The small molecule below binds the protein below.
Small molecule (SMILES): CC(=O)N[C@@H]1[C@@H](O)[C@H](O)[C@@H](CO)O[C@H]1O

Sequence of chain 1.A:
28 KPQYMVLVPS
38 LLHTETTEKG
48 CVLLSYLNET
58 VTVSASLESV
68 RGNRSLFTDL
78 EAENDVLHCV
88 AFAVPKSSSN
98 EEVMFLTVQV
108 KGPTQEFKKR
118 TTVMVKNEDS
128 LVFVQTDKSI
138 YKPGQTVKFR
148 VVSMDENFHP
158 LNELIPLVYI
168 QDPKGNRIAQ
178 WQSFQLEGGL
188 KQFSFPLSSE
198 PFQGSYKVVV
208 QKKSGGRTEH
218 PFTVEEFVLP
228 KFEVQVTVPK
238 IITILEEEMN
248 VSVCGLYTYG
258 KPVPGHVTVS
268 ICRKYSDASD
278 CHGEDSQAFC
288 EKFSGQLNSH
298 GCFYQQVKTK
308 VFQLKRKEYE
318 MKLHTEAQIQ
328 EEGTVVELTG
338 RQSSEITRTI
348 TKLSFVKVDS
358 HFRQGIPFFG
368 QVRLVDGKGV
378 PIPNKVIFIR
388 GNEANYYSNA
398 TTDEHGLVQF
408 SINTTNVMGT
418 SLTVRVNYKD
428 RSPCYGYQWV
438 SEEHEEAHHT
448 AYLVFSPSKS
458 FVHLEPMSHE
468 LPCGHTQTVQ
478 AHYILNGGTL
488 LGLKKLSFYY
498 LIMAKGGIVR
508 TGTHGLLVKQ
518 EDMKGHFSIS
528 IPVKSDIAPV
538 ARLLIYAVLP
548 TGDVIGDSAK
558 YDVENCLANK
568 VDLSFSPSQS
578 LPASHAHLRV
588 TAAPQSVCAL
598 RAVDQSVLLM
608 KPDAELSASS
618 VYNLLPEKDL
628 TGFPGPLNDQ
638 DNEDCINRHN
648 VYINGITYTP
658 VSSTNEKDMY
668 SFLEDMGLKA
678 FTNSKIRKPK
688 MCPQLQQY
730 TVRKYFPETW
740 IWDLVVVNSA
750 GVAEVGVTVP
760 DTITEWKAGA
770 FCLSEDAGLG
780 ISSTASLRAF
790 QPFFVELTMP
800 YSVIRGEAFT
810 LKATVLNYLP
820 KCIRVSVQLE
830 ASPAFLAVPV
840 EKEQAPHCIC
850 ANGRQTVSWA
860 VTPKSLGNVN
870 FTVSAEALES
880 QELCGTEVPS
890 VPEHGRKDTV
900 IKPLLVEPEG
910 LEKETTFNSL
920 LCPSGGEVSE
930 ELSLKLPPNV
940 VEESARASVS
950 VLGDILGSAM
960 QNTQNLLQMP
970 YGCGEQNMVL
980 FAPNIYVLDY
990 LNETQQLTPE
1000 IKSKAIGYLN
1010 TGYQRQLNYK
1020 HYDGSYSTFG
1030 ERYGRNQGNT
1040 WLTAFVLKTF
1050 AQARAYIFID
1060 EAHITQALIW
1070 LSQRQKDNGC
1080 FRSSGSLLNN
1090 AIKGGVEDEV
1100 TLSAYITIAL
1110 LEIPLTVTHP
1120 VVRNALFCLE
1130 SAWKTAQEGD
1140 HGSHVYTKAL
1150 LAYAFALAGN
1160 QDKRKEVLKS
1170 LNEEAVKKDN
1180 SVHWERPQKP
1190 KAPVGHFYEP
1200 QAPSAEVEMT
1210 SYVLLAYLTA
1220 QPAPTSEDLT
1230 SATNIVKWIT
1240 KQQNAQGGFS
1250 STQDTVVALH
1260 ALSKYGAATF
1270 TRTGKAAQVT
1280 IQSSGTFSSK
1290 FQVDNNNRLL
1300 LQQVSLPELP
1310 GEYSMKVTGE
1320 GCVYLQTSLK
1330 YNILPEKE

Binding-site contacts:
Ligand atom N2 contacts residue ASN70 of chain 1.C at 3.0 Å (h-bond).
Ligand atom C4 contacts residue ASN70 of chain 1.C at 4.1 Å.
Ligand atom C6 contacts residue THR1115 of chain 1.A at 4.3 Å.
Ligand atom C7 contacts residue ASN70 of chain 1.C at 3.1 Å.
Ligand atom C5 contacts residue ASN70 of chain 1.C at 3.6 Å.
Ligand atom O5 contacts residue THR1115 of chain 1.A at 3.4 Å.
Ligand atom C1 contacts residue THR1115 of chain 1.A at 3.9 Å.
Ligand atom O7 contacts residue ASN70 of chain 1.C at 3.2 Å (h-bond).
Ligand atom C1 contacts residue ASN70 of chain 1.C at 1.4 Å.
Ligand atom O5 contacts residue ASN70 of chain 1.C at 2.3 Å (h-bond).
Ligand atom C5 contacts residue THR1115 of chain 1.A at 4.3 Å.
Ligand atom C8 contacts residue ASN70 of chain 1.C at 3.8 Å.
Ligand atom C3 contacts residue ASN70 of chain 1.C at 3.8 Å.
Ligand atom C2 contacts residue ASN70 of chain 1.C at 2.4 Å.

Sequence of chain 1.C:
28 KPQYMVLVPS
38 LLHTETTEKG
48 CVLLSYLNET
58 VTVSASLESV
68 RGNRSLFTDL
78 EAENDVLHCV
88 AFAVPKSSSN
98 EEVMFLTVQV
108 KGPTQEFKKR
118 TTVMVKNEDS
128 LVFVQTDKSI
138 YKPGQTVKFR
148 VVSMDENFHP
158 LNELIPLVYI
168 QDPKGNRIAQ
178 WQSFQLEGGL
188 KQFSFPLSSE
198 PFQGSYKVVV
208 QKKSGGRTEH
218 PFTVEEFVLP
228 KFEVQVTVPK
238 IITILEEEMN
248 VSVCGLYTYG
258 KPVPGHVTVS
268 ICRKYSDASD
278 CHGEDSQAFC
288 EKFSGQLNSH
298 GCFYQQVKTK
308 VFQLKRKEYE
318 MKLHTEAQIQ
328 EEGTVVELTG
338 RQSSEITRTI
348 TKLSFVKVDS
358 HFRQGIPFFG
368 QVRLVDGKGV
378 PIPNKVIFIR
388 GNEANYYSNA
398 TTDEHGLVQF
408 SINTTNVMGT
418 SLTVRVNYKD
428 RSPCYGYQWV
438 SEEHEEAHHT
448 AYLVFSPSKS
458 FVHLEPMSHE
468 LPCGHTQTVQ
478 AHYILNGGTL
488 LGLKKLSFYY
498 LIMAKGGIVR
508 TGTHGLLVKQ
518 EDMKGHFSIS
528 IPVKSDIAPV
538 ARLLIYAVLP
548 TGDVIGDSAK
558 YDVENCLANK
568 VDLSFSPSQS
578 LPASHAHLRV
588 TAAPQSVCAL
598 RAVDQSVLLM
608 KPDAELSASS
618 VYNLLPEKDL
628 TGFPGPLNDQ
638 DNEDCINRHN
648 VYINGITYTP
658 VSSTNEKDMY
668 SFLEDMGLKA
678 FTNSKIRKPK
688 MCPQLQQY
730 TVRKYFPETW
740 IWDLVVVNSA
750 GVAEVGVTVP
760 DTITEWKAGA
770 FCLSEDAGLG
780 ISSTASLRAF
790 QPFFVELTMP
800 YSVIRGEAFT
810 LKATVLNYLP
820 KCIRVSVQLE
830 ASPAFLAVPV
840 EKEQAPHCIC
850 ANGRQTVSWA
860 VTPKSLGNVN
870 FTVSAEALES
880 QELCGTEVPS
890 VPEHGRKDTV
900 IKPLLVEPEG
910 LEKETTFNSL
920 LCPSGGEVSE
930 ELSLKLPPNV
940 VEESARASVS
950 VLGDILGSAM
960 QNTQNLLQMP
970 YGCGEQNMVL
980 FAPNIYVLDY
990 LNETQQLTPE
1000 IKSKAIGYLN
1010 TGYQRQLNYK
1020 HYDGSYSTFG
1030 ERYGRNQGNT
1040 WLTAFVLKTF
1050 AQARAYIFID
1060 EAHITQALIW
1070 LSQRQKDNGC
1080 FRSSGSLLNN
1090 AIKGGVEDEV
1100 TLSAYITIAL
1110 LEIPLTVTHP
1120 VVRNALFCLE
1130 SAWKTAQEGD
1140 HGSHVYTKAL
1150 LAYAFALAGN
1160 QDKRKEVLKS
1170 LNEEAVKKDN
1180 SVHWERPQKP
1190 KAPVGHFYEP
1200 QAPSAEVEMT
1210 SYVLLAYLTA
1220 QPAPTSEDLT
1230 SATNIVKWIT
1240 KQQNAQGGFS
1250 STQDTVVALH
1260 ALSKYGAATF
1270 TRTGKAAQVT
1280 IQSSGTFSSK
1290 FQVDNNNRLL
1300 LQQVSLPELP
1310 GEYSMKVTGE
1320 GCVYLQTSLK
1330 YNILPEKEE